This small molecule binds to this protein.
Small molecule (SMILES): Cc1c(C(=O)O)[nH]c2ccc(Br)cc12

Sequence of chain 3.A:
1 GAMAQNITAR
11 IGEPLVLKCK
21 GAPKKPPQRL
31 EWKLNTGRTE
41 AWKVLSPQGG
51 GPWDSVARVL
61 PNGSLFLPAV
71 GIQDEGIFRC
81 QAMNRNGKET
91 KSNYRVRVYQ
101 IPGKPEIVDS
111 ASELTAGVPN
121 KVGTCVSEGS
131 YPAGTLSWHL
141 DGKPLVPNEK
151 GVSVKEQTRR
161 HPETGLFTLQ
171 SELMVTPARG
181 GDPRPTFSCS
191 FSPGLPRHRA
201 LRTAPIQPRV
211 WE

Sequence of chain 2.B:
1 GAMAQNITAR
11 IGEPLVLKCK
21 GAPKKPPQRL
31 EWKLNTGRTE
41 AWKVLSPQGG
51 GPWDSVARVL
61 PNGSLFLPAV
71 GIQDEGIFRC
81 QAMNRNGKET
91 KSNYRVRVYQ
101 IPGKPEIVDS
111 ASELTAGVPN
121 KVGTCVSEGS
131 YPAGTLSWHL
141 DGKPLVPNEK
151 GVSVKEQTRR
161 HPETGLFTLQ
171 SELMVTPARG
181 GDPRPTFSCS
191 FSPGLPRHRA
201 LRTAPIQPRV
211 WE

Binding-site contacts:
Ligand atom O12 contacts residue ILE72 of chain 2.B at 3.6 Å.
Ligand atom C01 contacts residue HIS161 of chain 2.B at 3.2 Å.
Ligand atom C04 contacts residue ARG160 of chain 2.B at 4.0 Å.
Ligand atom C01 contacts residue ARG38 of chain 3.A at 3.5 Å.
Ligand atom C06 contacts residue GLY37 of chain 3.A at 3.4 Å.
Ligand atom BR14 contacts residue ARG38 of chain 3.A at 3.4 Å.
Ligand atom C02 contacts residue GLY165 of chain 2.B at 3.2 Å.
Ligand atom N07 contacts residue GLU163 of chain 2.B at 3.2 Å (salt-bridge).
Ligand atom C06 contacts residue ARG160 of chain 2.B at 3.9 Å.
Ligand atom N07 contacts residue GLY165 of chain 2.B at 3.5 Å (h-bond).
Ligand atom C05 contacts residue GLY165 of chain 2.B at 3.8 Å.
Ligand atom O13 contacts residue THR164 of chain 2.B at 4.0 Å.
Ligand atom C05 contacts residue ARG160 of chain 2.B at 3.4 Å.
Ligand atom C01 contacts residue GLY165 of chain 2.B at 3.7 Å.
Ligand atom C02 contacts residue PRO162 of chain 2.B at 3.3 Å (hydrophobic).
Ligand atom C02 contacts residue GLU163 of chain 2.B at 4.0 Å.
Ligand atom C02 contacts residue HIS161 of chain 2.B at 3.2 Å.
Ligand atom C01 contacts residue PRO162 of chain 2.B at 3.9 Å (hydrophobic).
Ligand atom C03 contacts residue GLU163 of chain 2.B at 3.9 Å.
Ligand atom C08 contacts residue THR164 of chain 2.B at 3.9 Å.
Ligand atom BR14 contacts residue ARG160 of chain 2.B at 3.4 Å.
Ligand atom C01 contacts residue GLY37 of chain 3.A at 4.0 Å.
Ligand atom C10 contacts residue ARG160 of chain 2.B at 4.1 Å.
Ligand atom C04 contacts residue GLY165 of chain 2.B at 3.5 Å.
Ligand atom C06 contacts residue ARG38 of chain 3.A at 4.0 Å.
Ligand atom O13 contacts residue GLU163 of chain 2.B at 4.1 Å.
Ligand atom C08 contacts residue ILE72 of chain 2.B at 4.0 Å (hydrophobic).
Ligand atom C05 contacts residue GLY37 of chain 3.A at 3.9 Å.
Ligand atom C03 contacts residue THR164 of chain 2.B at 3.8 Å.
Ligand atom C09 contacts residue GLY165 of chain 2.B at 4.1 Å.
Ligand atom C10 contacts residue ILE72 of chain 2.B at 3.6 Å (hydrophobic).
Ligand atom BR14 contacts residue THR39 of chain 3.A at 3.6 Å.
Ligand atom C11 contacts residue ILE72 of chain 2.B at 4.0 Å (hydrophobic).
Ligand atom BR14 contacts residue GLY37 of chain 3.A at 3.1 Å.
Ligand atom C03 contacts residue GLY165 of chain 2.B at 3.2 Å.
Ligand atom C09 contacts residue ILE72 of chain 2.B at 4.0 Å (hydrophobic).
Ligand atom O12 contacts residue GLN73 of chain 2.B at 3.9 Å.
Ligand atom C02 contacts residue THR164 of chain 2.B at 4.1 Å.
Ligand atom N07 contacts residue THR164 of chain 2.B at 3.5 Å.
Ligand atom C06 contacts residue GLY165 of chain 2.B at 3.9 Å.